The protein below binds the small molecule below.
Small molecule (SMILES): CC(=O)N[C@@H]1[C@@H](O)[C@H](O)[C@@H](CO)O[C@H]1O

Binding-site contacts:
Ligand atom O5 contacts residue ASN430 of chain 1.F at 2.4 Å (h-bond).
Ligand atom C2 contacts residue ASN430 of chain 1.F at 2.5 Å.
Ligand atom C1 contacts residue ASN430 of chain 1.F at 1.4 Å.
Ligand atom N2 contacts residue ASN430 of chain 1.F at 2.9 Å (h-bond).
Ligand atom C8 contacts residue THR429 of chain 1.F at 3.8 Å.
Ligand atom C4 contacts residue ASN430 of chain 1.F at 4.2 Å.
Ligand atom C7 contacts residue ASN430 of chain 1.F at 4.0 Å.
Ligand atom C5 contacts residue ASN430 of chain 1.F at 3.7 Å.
Ligand atom C3 contacts residue ASN430 of chain 1.F at 3.8 Å.

Sequence of chain 1.F:
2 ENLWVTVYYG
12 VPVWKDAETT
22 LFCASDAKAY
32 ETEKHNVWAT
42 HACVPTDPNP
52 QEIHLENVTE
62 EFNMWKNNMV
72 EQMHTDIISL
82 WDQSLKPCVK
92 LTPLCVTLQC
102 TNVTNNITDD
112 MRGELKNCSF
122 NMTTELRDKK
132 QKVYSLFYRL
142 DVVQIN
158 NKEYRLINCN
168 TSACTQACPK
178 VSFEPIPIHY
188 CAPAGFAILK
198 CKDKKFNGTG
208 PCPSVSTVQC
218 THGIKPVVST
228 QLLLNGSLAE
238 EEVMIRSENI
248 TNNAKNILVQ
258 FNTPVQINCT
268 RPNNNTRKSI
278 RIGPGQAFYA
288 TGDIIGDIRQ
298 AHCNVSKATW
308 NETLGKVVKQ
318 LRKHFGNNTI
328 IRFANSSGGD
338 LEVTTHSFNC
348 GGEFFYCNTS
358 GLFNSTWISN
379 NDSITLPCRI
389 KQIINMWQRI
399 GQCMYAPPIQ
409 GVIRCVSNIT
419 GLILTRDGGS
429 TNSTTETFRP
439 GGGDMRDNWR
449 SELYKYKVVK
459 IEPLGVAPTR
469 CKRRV